Sequence of chain 1.A:
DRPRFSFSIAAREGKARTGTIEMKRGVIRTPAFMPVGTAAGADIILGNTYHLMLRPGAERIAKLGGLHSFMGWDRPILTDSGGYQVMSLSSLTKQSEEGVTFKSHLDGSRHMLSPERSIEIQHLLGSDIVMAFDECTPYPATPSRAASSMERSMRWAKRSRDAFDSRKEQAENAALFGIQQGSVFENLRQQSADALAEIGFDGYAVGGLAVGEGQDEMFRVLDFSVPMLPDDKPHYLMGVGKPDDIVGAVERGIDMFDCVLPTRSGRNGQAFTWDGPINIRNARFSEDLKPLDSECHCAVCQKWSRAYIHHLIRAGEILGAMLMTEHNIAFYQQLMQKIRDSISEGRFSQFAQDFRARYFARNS

This small molecule binds to this protein.
Small molecule (SMILES): CNc1nc2c(CC[C@H]3O[C@H](OC)[C@H](OC)[C@@H](OC)[C@@H]3OC)c3nc(N)[nH]c(=O)c3cc2[nH]1

Sequence of chain 1.B:
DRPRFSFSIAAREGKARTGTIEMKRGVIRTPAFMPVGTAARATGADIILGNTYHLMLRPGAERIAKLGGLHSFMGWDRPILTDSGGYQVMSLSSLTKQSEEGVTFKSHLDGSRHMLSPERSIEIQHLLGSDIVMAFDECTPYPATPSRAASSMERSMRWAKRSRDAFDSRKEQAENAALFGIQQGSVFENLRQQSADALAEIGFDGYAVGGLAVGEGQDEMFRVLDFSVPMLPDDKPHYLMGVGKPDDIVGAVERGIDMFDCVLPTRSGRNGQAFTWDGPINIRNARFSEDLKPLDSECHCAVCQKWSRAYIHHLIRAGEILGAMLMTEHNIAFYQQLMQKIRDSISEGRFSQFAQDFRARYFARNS

Binding-site contacts:
Ligand atom O contacts residue GLY230 of chain 1.A at 2.8 Å (h-bond).
Ligand atom C13 contacts residue TYR106 of chain 1.A at 3.5 Å (hydrophobic).
Ligand atom C13 contacts residue GLN107 of chain 1.A at 3.3 Å.
Ligand atom N contacts residue ALA232 of chain 1.A at 2.8 Å (h-bond).
Ligand atom C18 contacts residue ASP280 of chain 1.A at 3.4 Å.
Ligand atom O5 contacts residue ASP102 of chain 1.A at 3.4 Å.
Ligand atom C1 contacts residue ALA232 of chain 1.A at 3.6 Å (hydrophobic).
Ligand atom C6 contacts residue ASP102 of chain 1.A at 3.5 Å.
Ligand atom C6 contacts residue MET260 of chain 1.A at 3.6 Å (hydrophobic).
Ligand atom N4 contacts residue MET260 of chain 1.A at 3.3 Å.
Ligand atom O contacts residue ASP156 of chain 1.A at 3.4 Å (salt-bridge).
Ligand atom C1 contacts residue GLY261 of chain 1.A at 3.5 Å.
Ligand atom N3 contacts residue ASP102 of chain 1.A at 2.7 Å (salt-bridge).
Ligand atom O3 contacts residue ASN70 of chain 1.A at 3.5 Å (h-bond).
Ligand atom C17 contacts residue LEU68 of chain 1.A at 3.6 Å (hydrophobic).
Ligand atom N5 contacts residue TYR106 of chain 1.A at 3.5 Å.
Ligand atom C contacts residue ALA232 of chain 1.A at 3.6 Å (hydrophobic).
Ligand atom C17 contacts residue ASN70 of chain 1.A at 3.4 Å.
Ligand atom O contacts residue GLY229 of chain 1.A at 3.2 Å.
Ligand atom O contacts residue GLN203 of chain 1.A at 2.9 Å (h-bond).
Ligand atom N4 contacts residue TYR106 of chain 1.A at 3.6 Å.
Ligand atom C11 contacts residue ASP102 of chain 1.A at 3.5 Å.
Ligand atom N1 contacts residue LEU231 of chain 1.A at 2.8 Å (h-bond).
Ligand atom C19 contacts residue TYR258 of chain 1.A at 3.1 Å (hydrophobic).
Ligand atom N contacts residue GLY261 of chain 1.A at 3.5 Å.
Ligand atom O contacts residue CYS158 of chain 1.A at 3.4 Å.
Ligand atom C17 contacts residue GLY69 of chain 1.A at 3.5 Å.
Ligand atom C5 contacts residue CYS158 of chain 1.A at 3.6 Å (hydrophobic).
Ligand atom N4 contacts residue ASP102 of chain 1.A at 2.8 Å (salt-bridge).
Ligand atom N3 contacts residue ASP156 of chain 1.A at 2.9 Å (salt-bridge).
Ligand atom C10 contacts residue ASP102 of chain 1.A at 3.3 Å.
Ligand atom C9 contacts residue ASP102 of chain 1.A at 3.1 Å.
Ligand atom C9 contacts residue TYR106 of chain 1.A at 3.4 Å (hydrophobic).
Ligand atom C2 contacts residue TYR106 of chain 1.A at 3.6 Å (hydrophobic).
Ligand atom C5 contacts residue ASP156 of chain 1.A at 3.5 Å.
Ligand atom N5 contacts residue GLY261 of chain 1.A at 3.6 Å.
Ligand atom N2 contacts residue ASP156 of chain 1.A at 2.8 Å (salt-bridge).
Ligand atom C20 contacts residue TYR106 of chain 1.A at 3.3 Å (hydrophobic).
Ligand atom N1 contacts residue MET260 of chain 1.A at 3.5 Å (h-bond).
Ligand atom C8 contacts residue TYR106 of chain 1.A at 3.4 Å (hydrophobic).